This small molecule binds to this protein.
Small molecule (SMILES): C/C(=N\O)C(=O)O

Sequence of chain 1.F:
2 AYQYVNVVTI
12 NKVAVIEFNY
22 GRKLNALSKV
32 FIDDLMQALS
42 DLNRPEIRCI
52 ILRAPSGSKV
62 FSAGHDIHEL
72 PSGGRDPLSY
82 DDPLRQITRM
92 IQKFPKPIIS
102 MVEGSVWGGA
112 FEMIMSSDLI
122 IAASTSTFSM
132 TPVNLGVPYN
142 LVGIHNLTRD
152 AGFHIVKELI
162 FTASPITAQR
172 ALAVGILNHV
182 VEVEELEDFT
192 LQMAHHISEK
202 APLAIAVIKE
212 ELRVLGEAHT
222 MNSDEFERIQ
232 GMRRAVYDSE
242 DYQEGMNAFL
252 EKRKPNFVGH

Binding-site contacts:
Ligand atom NS4 contacts residue GLU241 of chain 1.F at 3.2 Å (salt-bridge).
Ligand atom CS1 contacts residue NI1 of chain 1.U at 2.9 Å.
Ligand atom CS2 contacts residue IMD1 of chain 1.X at 3.7 Å.
Ligand atom CS2 contacts residue NI1 of chain 1.U at 3.0 Å.
Ligand atom OS1 contacts residue IMD1 of chain 1.X at 3.1 Å (h-bond).
Ligand atom OS4 contacts residue IMD1 of chain 1.X at 4.0 Å.
Ligand atom O contacts residue NI1 of chain 1.U at 4.1 Å.
Ligand atom OS1 contacts residue HIS261 of chain 1.F at 3.3 Å (h-bond).
Ligand atom OS1 contacts residue GLU241 of chain 1.F at 4.3 Å.
Ligand atom NS4 contacts residue IMD1 of chain 1.X at 3.2 Å (h-bond).
Ligand atom OS4 contacts residue GLU241 of chain 1.F at 2.5 Å (salt-bridge).
Ligand atom CS1 contacts residue IMD1 of chain 1.X at 3.7 Å.
Ligand atom OS4 contacts residue NI1 of chain 1.U at 3.2 Å (h-bond).
Ligand atom NS4 contacts residue HIS261 of chain 1.F at 4.4 Å.
Ligand atom CS2 contacts residue GLU241 of chain 1.F at 4.4 Å.
Ligand atom OS1 contacts residue NI1 of chain 1.U at 2.2 Å (h-bond).
Ligand atom CS3 contacts residue NI1 of chain 1.U at 4.5 Å.
Ligand atom CS1 contacts residue HIS261 of chain 1.F at 4.4 Å.
Ligand atom NS4 contacts residue NI1 of chain 1.U at 2.2 Å (h-bond).